This protein binds this small molecule.
Small molecule (SMILES): O=c1[nH]c(=O)c2nn[nH]c2[nH]1

Binding-site contacts:
Ligand atom O6 contacts residue GLN229 of chain 1.A at 2.9 Å (h-bond).
Ligand atom N8 contacts residue THR58 of chain 2.A at 3.3 Å (h-bond).
Ligand atom N9 contacts residue PHE160 of chain 1.A at 3.5 Å.
Ligand atom N7 contacts residue ALA57 of chain 2.A at 3.5 Å.
Ligand atom O6 contacts residue PHE160 of chain 1.A at 3.9 Å.
Ligand atom N1 contacts residue GLN229 of chain 1.A at 3.0 Å (h-bond).
Ligand atom C6 contacts residue PHE160 of chain 1.A at 3.4 Å (hydrophobic).
Ligand atom C2 contacts residue PHE160 of chain 1.A at 3.6 Å (hydrophobic).
Ligand atom N3 contacts residue PHE160 of chain 1.A at 3.6 Å.
Ligand atom O6 contacts residue THR58 of chain 2.A at 3.8 Å.
Ligand atom N8 contacts residue ASP59 of chain 2.A at 3.8 Å.
Ligand atom O2 contacts residue VAL228 of chain 1.A at 2.9 Å (h-bond).
Ligand atom N7 contacts residue PHE160 of chain 1.A at 3.5 Å.
Ligand atom N7 contacts residue THR58 of chain 2.A at 2.8 Å (h-bond).
Ligand atom C2 contacts residue VAL228 of chain 1.A at 3.9 Å (hydrophobic).
Ligand atom O2 contacts residue PHE160 of chain 1.A at 3.9 Å.
Ligand atom C2 contacts residue GLN229 of chain 1.A at 3.8 Å.
Ligand atom O2 contacts residue ASN255 of chain 1.A at 4.1 Å.
Ligand atom N1 contacts residue PHE160 of chain 1.A at 3.5 Å.
Ligand atom N8 contacts residue LEU171 of chain 1.A at 3.8 Å.
Ligand atom C2 contacts residue ASN255 of chain 1.A at 3.9 Å.
Ligand atom O2 contacts residue ARG177 of chain 1.A at 2.9 Å (salt-bridge).
Ligand atom C6 contacts residue GLN229 of chain 1.A at 3.7 Å.
Ligand atom O6 contacts residue ILE55 of chain 2.A at 3.5 Å.
Ligand atom O2 contacts residue SER227 of chain 1.A at 3.5 Å.
Ligand atom O6 contacts residue TYR9 of chain 2.A at 3.7 Å.
Ligand atom C4 contacts residue PHE160 of chain 1.A at 3.4 Å (hydrophobic).
Ligand atom N8 contacts residue ALA57 of chain 2.A at 3.8 Å.
Ligand atom N3 contacts residue ASN255 of chain 1.A at 3.4 Å (h-bond).
Ligand atom O2 contacts residue GLN229 of chain 1.A at 3.8 Å.
Ligand atom C5 contacts residue THR58 of chain 2.A at 4.0 Å.
Ligand atom C2 contacts residue ARG177 of chain 1.A at 3.5 Å.
Ligand atom C4 contacts residue ASN255 of chain 1.A at 4.0 Å.
Ligand atom N8 contacts residue PHE160 of chain 1.A at 3.5 Å.
Ligand atom C6 contacts residue THR58 of chain 2.A at 4.1 Å.
Ligand atom N9 contacts residue LEU171 of chain 1.A at 4.0 Å.
Ligand atom C4 contacts residue ARG177 of chain 1.A at 3.8 Å.
Ligand atom C5 contacts residue PHE160 of chain 1.A at 3.3 Å (hydrophobic).
Ligand atom N9 contacts residue ARG177 of chain 1.A at 3.9 Å.
Ligand atom N3 contacts residue ARG177 of chain 1.A at 3.0 Å (salt-bridge).

Sequence of chain 1.A:
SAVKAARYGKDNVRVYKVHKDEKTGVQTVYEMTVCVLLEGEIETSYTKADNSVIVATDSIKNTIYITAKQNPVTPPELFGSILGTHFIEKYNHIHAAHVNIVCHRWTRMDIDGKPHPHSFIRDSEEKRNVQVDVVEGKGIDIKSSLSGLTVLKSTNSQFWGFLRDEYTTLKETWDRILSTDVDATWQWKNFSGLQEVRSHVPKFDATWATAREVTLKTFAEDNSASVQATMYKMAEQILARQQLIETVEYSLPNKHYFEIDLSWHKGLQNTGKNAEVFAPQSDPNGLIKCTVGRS

Sequence of chain 2.A:
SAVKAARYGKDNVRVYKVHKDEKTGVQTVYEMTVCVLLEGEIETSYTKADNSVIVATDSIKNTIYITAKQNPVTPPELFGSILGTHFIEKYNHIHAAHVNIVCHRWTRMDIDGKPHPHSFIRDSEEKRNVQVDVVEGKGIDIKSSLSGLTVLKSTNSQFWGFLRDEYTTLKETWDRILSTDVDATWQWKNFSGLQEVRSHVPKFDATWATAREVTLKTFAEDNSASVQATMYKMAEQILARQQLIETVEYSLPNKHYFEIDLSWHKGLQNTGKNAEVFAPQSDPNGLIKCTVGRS